A protein and the small-molecule ligand that binds it are described below.
Small molecule (SMILES): CCN(CC)CCNS(=O)(=O)Cc1ccc(C(F)(F)F)cc1

Binding-site contacts:
Ligand atom F04 contacts residue TRP286 of chain 1.A at 3.4 Å.
Ligand atom C05 contacts residue TYR341 of chain 1.A at 4.0 Å (hydrophobic).
Ligand atom C22 contacts residue ASP74 of chain 1.A at 3.9 Å.
Ligand atom C19 contacts residue GLY120 of chain 1.A at 3.8 Å.
Ligand atom F01 contacts residue TYR341 of chain 1.A at 3.0 Å.
Ligand atom C07 contacts residue TYR124 of chain 1.A at 3.6 Å (hydrophobic).
Ligand atom C19 contacts residue GLY121 of chain 1.A at 3.7 Å.
Ligand atom C05 contacts residue TYR124 of chain 1.A at 3.4 Å (hydrophobic).
Ligand atom C19 contacts residue TRP86 of chain 1.A at 3.9 Å (hydrophobic).
Ligand atom N12 contacts residue TYR124 of chain 1.A at 3.1 Å (h-bond).
Ligand atom C08 contacts residue TYR337 of chain 1.A at 4.0 Å (hydrophobic).
Ligand atom C18 contacts residue GLY121 of chain 1.A at 4.0 Å.
Ligand atom O11 contacts residue TYR124 of chain 1.A at 3.9 Å.
Ligand atom F03 contacts residue TYR124 of chain 1.A at 3.8 Å.
Ligand atom C09 contacts residue TYR337 of chain 1.A at 3.6 Å (hydrophobic).
Ligand atom C16 contacts residue HIS447 of chain 1.A at 3.9 Å.
Ligand atom F01 contacts residue ASP74 of chain 1.A at 3.1 Å.
Ligand atom C22 contacts residue TYR124 of chain 1.A at 3.1 Å (hydrophobic).
Ligand atom C02 contacts residue ASP74 of chain 1.A at 3.8 Å.
Ligand atom C08 contacts residue TYR124 of chain 1.A at 3.5 Å (hydrophobic).
Ligand atom C18 contacts residue GLU202 of chain 1.A at 3.4 Å.
Ligand atom O11 contacts residue GLY122 of chain 1.A at 4.0 Å.
Ligand atom C09 contacts residue PHE338 of chain 1.A at 3.5 Å (hydrophobic).
Ligand atom S10 contacts residue TYR124 of chain 1.A at 4.0 Å.
Ligand atom F04 contacts residue PG01 of chain 1.K at 3.7 Å.
Ligand atom C19 contacts residue GLU202 of chain 1.A at 3.4 Å.
Ligand atom O11 contacts residue PHE297 of chain 1.A at 3.9 Å.
Ligand atom C06 contacts residue TYR124 of chain 1.A at 3.6 Å (hydrophobic).
Ligand atom C17 contacts residue HIS447 of chain 1.A at 3.2 Å.
Ligand atom C21 contacts residue TYR341 of chain 1.A at 3.9 Å (hydrophobic).
Ligand atom C17 contacts residue TYR337 of chain 1.A at 3.4 Å (hydrophobic).
Ligand atom C21 contacts residue TYR124 of chain 1.A at 3.2 Å (hydrophobic).
Ligand atom O20 contacts residue HIS447 of chain 1.A at 3.7 Å.
Ligand atom C16 contacts residue TRP86 of chain 1.A at 3.4 Å (hydrophobic).
Ligand atom C17 contacts residue TRP86 of chain 1.A at 3.4 Å (hydrophobic).
Ligand atom F03 contacts residue TYR72 of chain 1.A at 3.2 Å.
Ligand atom F03 contacts residue ASP74 of chain 1.A at 3.4 Å.
Ligand atom C19 contacts residue TYR133 of chain 1.A at 3.9 Å (hydrophobic).
Ligand atom C21 contacts residue TYR337 of chain 1.A at 3.7 Å (hydrophobic).
Ligand atom C22 contacts residue TYR341 of chain 1.A at 3.8 Å (hydrophobic).

Sequence of chain 1.A:
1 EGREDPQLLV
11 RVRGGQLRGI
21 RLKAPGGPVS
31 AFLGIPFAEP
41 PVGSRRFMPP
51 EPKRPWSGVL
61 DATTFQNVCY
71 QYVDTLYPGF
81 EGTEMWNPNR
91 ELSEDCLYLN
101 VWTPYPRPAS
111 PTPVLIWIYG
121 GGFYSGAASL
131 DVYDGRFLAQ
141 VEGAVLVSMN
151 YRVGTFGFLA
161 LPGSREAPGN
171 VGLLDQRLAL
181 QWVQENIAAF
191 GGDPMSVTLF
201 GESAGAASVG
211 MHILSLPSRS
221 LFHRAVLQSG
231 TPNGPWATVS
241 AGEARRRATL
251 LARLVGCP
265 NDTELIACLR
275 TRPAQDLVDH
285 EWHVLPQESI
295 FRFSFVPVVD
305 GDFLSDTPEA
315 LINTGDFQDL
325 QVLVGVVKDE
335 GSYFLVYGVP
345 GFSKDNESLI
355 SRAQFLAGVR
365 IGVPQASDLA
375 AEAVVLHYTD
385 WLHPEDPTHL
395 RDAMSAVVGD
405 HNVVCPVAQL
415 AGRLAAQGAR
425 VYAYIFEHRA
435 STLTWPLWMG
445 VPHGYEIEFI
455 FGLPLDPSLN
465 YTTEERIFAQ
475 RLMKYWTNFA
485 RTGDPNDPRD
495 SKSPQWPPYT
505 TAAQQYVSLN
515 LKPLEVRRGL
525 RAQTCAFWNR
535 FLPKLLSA